Sequence of chain 1.B:
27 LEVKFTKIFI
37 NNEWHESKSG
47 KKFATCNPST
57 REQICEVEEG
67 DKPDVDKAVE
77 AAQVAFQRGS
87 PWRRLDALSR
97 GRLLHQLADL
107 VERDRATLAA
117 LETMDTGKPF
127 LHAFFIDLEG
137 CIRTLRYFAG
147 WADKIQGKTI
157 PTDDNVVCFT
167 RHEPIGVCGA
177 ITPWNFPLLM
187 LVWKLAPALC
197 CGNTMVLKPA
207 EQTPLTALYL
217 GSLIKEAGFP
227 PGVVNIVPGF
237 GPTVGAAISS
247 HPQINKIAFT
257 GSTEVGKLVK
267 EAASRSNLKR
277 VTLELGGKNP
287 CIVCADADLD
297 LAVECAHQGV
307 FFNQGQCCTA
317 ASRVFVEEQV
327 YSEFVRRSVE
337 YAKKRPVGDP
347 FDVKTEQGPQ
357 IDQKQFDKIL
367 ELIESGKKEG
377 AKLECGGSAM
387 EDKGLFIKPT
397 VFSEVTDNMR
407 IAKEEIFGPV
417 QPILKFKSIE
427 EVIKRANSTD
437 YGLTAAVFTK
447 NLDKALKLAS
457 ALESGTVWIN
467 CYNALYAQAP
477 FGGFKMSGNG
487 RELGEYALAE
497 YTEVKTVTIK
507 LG

A protein and the small-molecule ligand that binds it are described below.
Small molecule (SMILES): Clc1ccc(-c2cccn3cc(-c4ccccc4)nc23)cc1

Binding-site contacts:
Ligand atom C06 contacts residue ILE132 of chain 1.B at 3.5 Å (hydrophobic).
Ligand atom C19 contacts residue CYS313 of chain 1.B at 3.6 Å (hydrophobic).
Ligand atom C21 contacts residue LEU471 of chain 1.B at 3.7 Å (hydrophobic).
Ligand atom CL1 contacts residue CYS314 of chain 1.B at 3.3 Å.
Ligand atom C11 contacts residue LEU471 of chain 1.B at 3.4 Å (hydrophobic).
Ligand atom C20 contacts residue ASN469 of chain 1.B at 3.9 Å.
Ligand atom C10 contacts residue GLY136 of chain 1.B at 3.9 Å.
Ligand atom C10 contacts residue LEU471 of chain 1.B at 3.7 Å (hydrophobic).
Ligand atom C07 contacts residue PHE308 of chain 1.B at 3.9 Å (hydrophobic).
Ligand atom N04 contacts residue ILE132 of chain 1.B at 3.6 Å.
Ligand atom C14 contacts residue TRP189 of chain 1.B at 3.5 Å (hydrophobic).
Ligand atom C14 contacts residue THR140 of chain 1.B at 3.7 Å.
Ligand atom C06 contacts residue ASN469 of chain 1.B at 3.7 Å.
Ligand atom C08 contacts residue ILE132 of chain 1.B at 3.8 Å (hydrophobic).
Ligand atom C09 contacts residue ILE132 of chain 1.B at 3.8 Å (hydrophobic).
Ligand atom N01 contacts residue LEU471 of chain 1.B at 3.9 Å.
Ligand atom C20 contacts residue THR315 of chain 1.B at 3.5 Å.
Ligand atom C11 contacts residue GLY136 of chain 1.B at 3.8 Å.
Ligand atom C20 contacts residue LEU471 of chain 1.B at 3.7 Å (hydrophobic).
Ligand atom C17 contacts residue PHE182 of chain 1.B at 3.9 Å (hydrophobic).
Ligand atom C07 contacts residue ILE132 of chain 1.B at 3.7 Å (hydrophobic).
Ligand atom C13 contacts residue ALA473 of chain 1.B at 3.8 Å (hydrophobic).
Ligand atom C12 contacts residue GLY136 of chain 1.B at 3.7 Å.
Ligand atom C20 contacts residue CYS313 of chain 1.B at 3.4 Å (hydrophobic).
Ligand atom C18 contacts residue LEU185 of chain 1.B at 4.0 Å (hydrophobic).
Ligand atom C18 contacts residue PHE182 of chain 1.B at 3.7 Å (hydrophobic).
Ligand atom C02 contacts residue LEU471 of chain 1.B at 3.9 Å (hydrophobic).
Ligand atom CL1 contacts residue MET186 of chain 1.B at 3.9 Å.
Ligand atom C16 contacts residue LEU471 of chain 1.B at 3.9 Å (hydrophobic).
Ligand atom C14 contacts residue GLY136 of chain 1.B at 3.9 Å.
Ligand atom C13 contacts residue THR140 of chain 1.B at 3.5 Å.
Ligand atom CL1 contacts residue CYS313 of chain 1.B at 3.4 Å.
Ligand atom C07 contacts residue ASN469 of chain 1.B at 3.8 Å.
Ligand atom C12 contacts residue LEU471 of chain 1.B at 3.9 Å (hydrophobic).
Ligand atom C13 contacts residue GLY136 of chain 1.B at 3.7 Å.
Ligand atom C12 contacts residue ALA473 of chain 1.B at 3.9 Å (hydrophobic).
Ligand atom C21 contacts residue ASN469 of chain 1.B at 3.6 Å.
Ligand atom CL1 contacts residue THR315 of chain 1.B at 3.9 Å.
Ligand atom C05 contacts residue ASN469 of chain 1.B at 3.9 Å.
Ligand atom C05 contacts residue ILE132 of chain 1.B at 3.5 Å (hydrophobic).